Sequence of chain 1.A:
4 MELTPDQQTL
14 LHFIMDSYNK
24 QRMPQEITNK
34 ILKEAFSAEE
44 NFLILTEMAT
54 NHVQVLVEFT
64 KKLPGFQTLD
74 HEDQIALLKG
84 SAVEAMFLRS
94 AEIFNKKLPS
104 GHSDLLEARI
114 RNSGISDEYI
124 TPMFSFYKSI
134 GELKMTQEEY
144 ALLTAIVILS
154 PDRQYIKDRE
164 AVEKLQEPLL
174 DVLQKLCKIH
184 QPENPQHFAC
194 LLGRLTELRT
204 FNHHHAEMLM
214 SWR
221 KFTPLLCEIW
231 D

Binding-site contacts:
Ligand atom N2 contacts residue SER93 of chain 1.A at 2.9 Å (h-bond).
Ligand atom C3 contacts residue SER93 of chain 1.A at 3.2 Å.
Ligand atom C30 contacts residue MET26 of chain 1.A at 3.4 Å (hydrophobic).
Ligand atom C17 contacts residue SER93 of chain 1.A at 3.4 Å.
Ligand atom N11 contacts residue ASN54 of chain 1.A at 3.0 Å.
Ligand atom O22 contacts residue ALA52 of chain 1.A at 3.8 Å.
Ligand atom S16 contacts residue TRP230 of chain 1.A at 3.6 Å.
Ligand atom C15 contacts residue SER93 of chain 1.A at 3.2 Å.
Ligand atom N10 contacts residue PRO27 of chain 1.A at 3.4 Å.
Ligand atom N10 contacts residue VAL58 of chain 1.A at 3.5 Å.
Ligand atom C29 contacts residue GLN24 of chain 1.A at 3.7 Å.
Ligand atom C27 contacts residue TRP230 of chain 1.A at 3.4 Å (hydrophobic).
Ligand atom N8 contacts residue PRO27 of chain 1.A at 3.2 Å.
Ligand atom S16 contacts residue HIS208 of chain 1.A at 3.5 Å.
Ligand atom BR36 contacts residue LEU109 of chain 1.A at 3.3 Å.
Ligand atom O22 contacts residue MET89 of chain 1.A at 3.3 Å.
Ligand atom C4 contacts residue SER93 of chain 1.A at 3.5 Å.
Ligand atom N13 contacts residue GLN24 of chain 1.A at 3.1 Å (h-bond).
Ligand atom O18 contacts residue LEU48 of chain 1.A at 3.4 Å.
Ligand atom C20 contacts residue SER93 of chain 1.A at 3.3 Å.
Ligand atom C21 contacts residue MET26 of chain 1.A at 3.6 Å (hydrophobic).
Ligand atom C33 contacts residue SER93 of chain 1.A at 3.6 Å.
Ligand atom C29 contacts residue ILE96 of chain 1.A at 3.8 Å (hydrophobic).
Ligand atom N8 contacts residue VAL58 of chain 1.A at 3.8 Å.
Ligand atom C6 contacts residue SER93 of chain 1.A at 3.0 Å.
Ligand atom N10 contacts residue ARG25 of chain 1.A at 3.2 Å (salt-bridge).
Ligand atom C34 contacts residue MET51 of chain 1.A at 3.1 Å (hydrophobic).
Ligand atom C5 contacts residue SER93 of chain 1.A at 3.3 Å.
Ligand atom C31 contacts residue LEU109 of chain 1.A at 3.6 Å (hydrophobic).
Ligand atom BR36 contacts residue ILE113 of chain 1.A at 3.5 Å.
Ligand atom BR36 contacts residue PHE97 of chain 1.A at 3.5 Å.
Ligand atom C30 contacts residue MET51 of chain 1.A at 3.2 Å (hydrophobic).
Ligand atom C35 contacts residue ILE96 of chain 1.A at 3.4 Å (hydrophobic).
Ligand atom C25 contacts residue LEU48 of chain 1.A at 3.3 Å (hydrophobic).
Ligand atom C26 contacts residue LEU48 of chain 1.A at 3.6 Å (hydrophobic).
Ligand atom C35 contacts residue HIS55 of chain 1.A at 3.6 Å.
Ligand atom O18 contacts residue ILE118 of chain 1.A at 3.8 Å.
Ligand atom N13 contacts residue VAL58 of chain 1.A at 3.6 Å.
Ligand atom N8 contacts residue ASN54 of chain 1.A at 3.5 Å (h-bond).
Ligand atom C12 contacts residue MET26 of chain 1.A at 3.7 Å (hydrophobic).

This protein binds this small molecule.
Small molecule (SMILES): O=C1N(Cc2ccc(-c3nnn[nH]3)cc2)c2ccc(Br)cc2C12CCN(S(=O)(=O)c1cccs1)CC2